Binding-site contacts:
Ligand atom C6 contacts residue THR195 of chain 1.B at 4.1 Å.
Ligand atom O3 contacts residue GLU306 of chain 1.B at 3.5 Å (salt-bridge).
Ligand atom O6 contacts residue ASN246 of chain 1.B at 2.7 Å (h-bond).
Ligand atom O4 contacts residue GLU283 of chain 1.B at 3.7 Å.
Ligand atom O6 contacts residue GLU283 of chain 1.B at 3.2 Å (salt-bridge).
Ligand atom N2 contacts residue GLU306 of chain 1.B at 4.0 Å.
Ligand atom C1 contacts residue THR195 of chain 1.B at 3.1 Å.
Ligand atom O7 contacts residue ASN193 of chain 1.B at 4.3 Å.
Ligand atom O6 contacts residue ASN193 of chain 1.B at 4.3 Å.
Ligand atom C1 contacts residue GLU283 of chain 1.B at 4.4 Å.
Ligand atom O5 contacts residue THR195 of chain 1.B at 3.0 Å (h-bond).
Ligand atom O6 contacts residue ASP248 of chain 1.B at 4.4 Å.
Ligand atom O7 contacts residue GLU306 of chain 1.B at 3.2 Å (salt-bridge).
Ligand atom C5 contacts residue ASN193 of chain 1.B at 3.8 Å.
Ligand atom C1 contacts residue ASN193 of chain 1.B at 3.0 Å.
Ligand atom C7 contacts residue GLU306 of chain 1.B at 3.5 Å.
Ligand atom C6 contacts residue ASN193 of chain 1.B at 4.1 Å.
Ligand atom O6 contacts residue THR195 of chain 1.B at 4.2 Å.
Ligand atom C3 contacts residue GLU306 of chain 1.B at 4.1 Å.
Ligand atom O5 contacts residue GLU283 of chain 1.B at 4.2 Å.
Ligand atom C6 contacts residue GLN282 of chain 1.B at 3.8 Å.
Ligand atom O6 contacts residue GLN282 of chain 1.B at 3.1 Å.
Ligand atom C6 contacts residue GLU283 of chain 1.B at 3.6 Å.
Ligand atom O5 contacts residue ASN193 of chain 1.B at 2.5 Å (h-bond).
Ligand atom C8 contacts residue GLU306 of chain 1.B at 4.0 Å.
Ligand atom C5 contacts residue THR195 of chain 1.B at 3.5 Å.
Ligand atom C2 contacts residue GLU306 of chain 1.B at 3.7 Å.
Ligand atom C6 contacts residue TYR304 of chain 1.B at 4.4 Å (hydrophobic).
Ligand atom C8 contacts residue GLU283 of chain 1.B at 4.4 Å.
Ligand atom C2 contacts residue ASN193 of chain 1.B at 3.9 Å.
Ligand atom C6 contacts residue ASN246 of chain 1.B at 3.5 Å.

Sequence of chain 1.B:
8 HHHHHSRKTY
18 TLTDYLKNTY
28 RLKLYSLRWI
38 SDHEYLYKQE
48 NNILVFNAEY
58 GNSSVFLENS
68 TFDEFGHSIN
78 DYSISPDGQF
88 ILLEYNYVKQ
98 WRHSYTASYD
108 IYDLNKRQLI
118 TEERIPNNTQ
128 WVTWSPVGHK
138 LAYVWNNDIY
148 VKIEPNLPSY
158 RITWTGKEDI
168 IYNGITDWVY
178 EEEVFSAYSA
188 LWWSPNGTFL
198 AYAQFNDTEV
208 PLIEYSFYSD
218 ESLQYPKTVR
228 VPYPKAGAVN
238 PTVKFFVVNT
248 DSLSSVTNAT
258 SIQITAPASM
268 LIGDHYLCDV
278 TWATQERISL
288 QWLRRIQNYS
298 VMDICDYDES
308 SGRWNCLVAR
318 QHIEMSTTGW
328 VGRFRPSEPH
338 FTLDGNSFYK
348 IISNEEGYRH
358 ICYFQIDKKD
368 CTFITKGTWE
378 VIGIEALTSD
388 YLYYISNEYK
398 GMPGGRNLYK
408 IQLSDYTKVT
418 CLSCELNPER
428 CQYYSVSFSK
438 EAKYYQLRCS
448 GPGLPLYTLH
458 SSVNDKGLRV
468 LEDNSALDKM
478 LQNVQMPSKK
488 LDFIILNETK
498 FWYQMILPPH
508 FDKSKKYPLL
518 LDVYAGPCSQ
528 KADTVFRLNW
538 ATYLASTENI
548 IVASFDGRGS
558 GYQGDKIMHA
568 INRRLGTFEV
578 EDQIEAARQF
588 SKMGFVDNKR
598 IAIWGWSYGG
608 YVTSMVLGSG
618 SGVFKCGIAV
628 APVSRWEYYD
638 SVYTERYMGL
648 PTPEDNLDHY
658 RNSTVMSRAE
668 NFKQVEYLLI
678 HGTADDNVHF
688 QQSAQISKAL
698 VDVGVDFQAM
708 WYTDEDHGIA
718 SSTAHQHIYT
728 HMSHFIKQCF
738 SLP

The protein below binds the small molecule below.
Small molecule (SMILES): CC(=O)N[C@H]1[C@H](O[C@H]2[C@H](O)[C@@H](NC(C)=O)CO[C@@H]2CO)O[C@H](CO)[C@@H](O)[C@@H]1O